Sequence of chain 1.C:
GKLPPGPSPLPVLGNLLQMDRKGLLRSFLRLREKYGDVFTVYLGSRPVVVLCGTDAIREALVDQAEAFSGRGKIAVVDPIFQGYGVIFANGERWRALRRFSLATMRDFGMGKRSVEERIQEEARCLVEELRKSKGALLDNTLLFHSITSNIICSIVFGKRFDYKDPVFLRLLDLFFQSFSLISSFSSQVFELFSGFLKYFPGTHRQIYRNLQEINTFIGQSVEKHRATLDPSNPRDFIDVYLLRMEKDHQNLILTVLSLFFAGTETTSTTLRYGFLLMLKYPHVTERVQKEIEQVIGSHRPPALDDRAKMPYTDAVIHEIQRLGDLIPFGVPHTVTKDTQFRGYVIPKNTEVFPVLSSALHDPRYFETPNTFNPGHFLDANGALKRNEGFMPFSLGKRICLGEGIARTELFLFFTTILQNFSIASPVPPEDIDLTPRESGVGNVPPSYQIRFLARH

This small molecule binds to this protein.
Small molecule (SMILES): CC(C)(C)c1ccc(CC=O)cc1

Binding-site contacts:
Ligand atom C8 contacts residue HEM1 of chain 1.Q at 4.2 Å.
Ligand atom O1 contacts residue GLY280 of chain 1.C at 4.2 Å.
Ligand atom C2 contacts residue ALA279 of chain 1.C at 3.4 Å (hydrophobic).
Ligand atom C1 contacts residue ILE344 of chain 1.C at 4.4 Å (hydrophobic).
Ligand atom C5 contacts residue ALA279 of chain 1.C at 3.1 Å (hydrophobic).
Ligand atom C2 contacts residue THR283 of chain 1.C at 2.6 Å.
Ligand atom C4 contacts residue ALA279 of chain 1.C at 2.8 Å (hydrophobic).
Ligand atom C1 contacts residue THR283 of chain 1.C at 1.5 Å.
Ligand atom C3 contacts residue ALA279 of chain 1.C at 3.3 Å (hydrophobic).
Ligand atom C8 contacts residue THR283 of chain 1.C at 4.5 Å.
Ligand atom O1 contacts residue THR283 of chain 1.C at 2.4 Å (h-bond).
Ligand atom C6 contacts residue ALA279 of chain 1.C at 3.8 Å (hydrophobic).
Ligand atom C12 contacts residue HEM1 of chain 1.Q at 4.2 Å.
Ligand atom C7 contacts residue ALA279 of chain 1.C at 4.2 Å (hydrophobic).
Ligand atom C12 contacts residue ARG79 of chain 1.C at 4.2 Å.
Ligand atom C1 contacts residue HEM1 of chain 1.Q at 4.5 Å.
Ligand atom O1 contacts residue ALA279 of chain 1.C at 2.4 Å (h-bond).
Ligand atom C1 contacts residue ALA279 of chain 1.C at 2.4 Å (hydrophobic).
Ligand atom C8 contacts residue ALA279 of chain 1.C at 4.0 Å (hydrophobic).
Ligand atom C7 contacts residue HEM1 of chain 1.Q at 4.0 Å.
Ligand atom O1 contacts residue HEM1 of chain 1.Q at 3.4 Å (h-bond).
Ligand atom C3 contacts residue THR283 of chain 1.C at 3.9 Å.
Ligand atom C11 contacts residue HEM1 of chain 1.Q at 3.4 Å.
Ligand atom C12 contacts residue VAL348 of chain 1.C at 4.0 Å (hydrophobic).